Binding-site contacts:
Ligand atom C5 contacts residue TRP287 of chain 1.O at 3.9 Å (hydrophobic).
Ligand atom C3 contacts residue TRP287 of chain 1.O at 4.3 Å (hydrophobic).
Ligand atom C4 contacts residue TRP287 of chain 1.O at 3.4 Å (hydrophobic).
Ligand atom O3 contacts residue TRP287 of chain 1.O at 3.8 Å.
Ligand atom O3 contacts residue ASN254 of chain 1.NA at 3.8 Å.
Ligand atom O2 contacts residue ASN55 of chain 1.O at 3.5 Å (h-bond).
Ligand atom O5 contacts residue TRP287 of chain 1.O at 3.3 Å.
Ligand atom O1 contacts residue TRP287 of chain 1.O at 3.0 Å (h-bond).
Ligand atom C3 contacts residue ASN254 of chain 1.NA at 4.1 Å.
Ligand atom O3 contacts residue ALA257 of chain 1.NA at 4.5 Å.
Ligand atom C1 contacts residue TRP287 of chain 1.O at 3.8 Å (hydrophobic).
Ligand atom O2 contacts residue SER256 of chain 1.NA at 4.0 Å.
Ligand atom O2 contacts residue ASN254 of chain 1.NA at 4.0 Å.
Ligand atom C2 contacts residue TRP287 of chain 1.O at 3.8 Å (hydrophobic).
Ligand atom O2 contacts residue THR52 of chain 1.O at 4.4 Å.
Ligand atom O4 contacts residue TRP287 of chain 1.O at 2.1 Å.
Ligand atom C6 contacts residue TRP287 of chain 1.O at 3.8 Å (hydrophobic).

A protein and the small-molecule ligand that binds it are described below.
Small molecule (SMILES): OC[C@H]1O[C@@H](O)[C@H](O)[C@@H](O)[C@H]1O

Sequence of chain 1.O:
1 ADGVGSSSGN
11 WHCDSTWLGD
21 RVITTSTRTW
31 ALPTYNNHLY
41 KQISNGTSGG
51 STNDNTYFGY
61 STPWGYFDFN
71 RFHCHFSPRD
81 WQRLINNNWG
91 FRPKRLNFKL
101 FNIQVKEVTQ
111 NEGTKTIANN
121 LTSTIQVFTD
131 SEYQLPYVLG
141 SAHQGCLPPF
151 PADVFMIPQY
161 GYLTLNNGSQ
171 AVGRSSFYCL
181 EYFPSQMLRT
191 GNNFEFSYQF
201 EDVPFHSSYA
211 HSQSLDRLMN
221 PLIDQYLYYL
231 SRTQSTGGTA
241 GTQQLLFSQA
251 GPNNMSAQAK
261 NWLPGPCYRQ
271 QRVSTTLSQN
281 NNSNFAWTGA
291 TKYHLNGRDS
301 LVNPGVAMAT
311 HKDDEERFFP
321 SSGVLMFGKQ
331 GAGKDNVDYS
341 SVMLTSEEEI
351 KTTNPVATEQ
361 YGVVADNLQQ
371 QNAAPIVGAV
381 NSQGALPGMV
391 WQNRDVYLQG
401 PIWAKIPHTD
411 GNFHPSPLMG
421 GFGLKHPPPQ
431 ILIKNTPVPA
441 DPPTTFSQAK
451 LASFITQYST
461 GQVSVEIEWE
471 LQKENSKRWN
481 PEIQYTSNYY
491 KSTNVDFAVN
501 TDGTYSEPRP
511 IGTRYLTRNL

Sequence of chain 1.NA:
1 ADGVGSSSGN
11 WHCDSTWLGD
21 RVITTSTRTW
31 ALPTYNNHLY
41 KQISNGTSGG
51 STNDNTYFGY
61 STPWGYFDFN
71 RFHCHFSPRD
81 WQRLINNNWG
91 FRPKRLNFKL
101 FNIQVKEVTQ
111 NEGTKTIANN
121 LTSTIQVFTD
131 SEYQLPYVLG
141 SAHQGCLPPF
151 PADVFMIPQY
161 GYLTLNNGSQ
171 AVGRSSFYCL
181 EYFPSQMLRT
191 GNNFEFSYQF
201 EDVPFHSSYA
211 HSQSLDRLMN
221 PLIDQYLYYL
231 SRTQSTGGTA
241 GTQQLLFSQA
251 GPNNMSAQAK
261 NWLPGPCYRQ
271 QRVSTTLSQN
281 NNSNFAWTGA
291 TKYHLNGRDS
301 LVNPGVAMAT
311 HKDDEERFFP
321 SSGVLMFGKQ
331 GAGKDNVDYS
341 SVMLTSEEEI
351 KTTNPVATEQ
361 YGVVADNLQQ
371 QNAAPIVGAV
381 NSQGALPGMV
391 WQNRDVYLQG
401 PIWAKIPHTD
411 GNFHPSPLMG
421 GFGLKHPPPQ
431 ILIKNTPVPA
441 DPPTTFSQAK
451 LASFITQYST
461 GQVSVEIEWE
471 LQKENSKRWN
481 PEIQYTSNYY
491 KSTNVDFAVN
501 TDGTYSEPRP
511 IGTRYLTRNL